Binding-site contacts:
Ligand atom O7 contacts residue ASN192 of chain 1.E at 3.5 Å (h-bond).
Ligand atom O6 contacts residue GLN281 of chain 1.E at 3.8 Å.
Ligand atom C6 contacts residue GLU282 of chain 1.E at 3.8 Å.
Ligand atom C6 contacts residue PHE195 of chain 1.E at 4.2 Å (hydrophobic).
Ligand atom C2 contacts residue THR194 of chain 1.E at 4.3 Å.
Ligand atom C7 contacts residue ASN192 of chain 1.E at 3.4 Å.
Ligand atom C1 contacts residue THR194 of chain 1.E at 3.2 Å.
Ligand atom C6 contacts residue GLN281 of chain 1.E at 4.1 Å.
Ligand atom O5 contacts residue ASN192 of chain 1.E at 2.4 Å (h-bond).
Ligand atom C6 contacts residue THR194 of chain 1.E at 4.4 Å.
Ligand atom C2 contacts residue ASN192 of chain 1.E at 2.5 Å.
Ligand atom C5 contacts residue ASN192 of chain 1.E at 3.7 Å.
Ligand atom O5 contacts residue GLN281 of chain 1.E at 3.8 Å.
Ligand atom O5 contacts residue THR194 of chain 1.E at 3.5 Å (h-bond).
Ligand atom O6 contacts residue GLU282 of chain 1.E at 3.0 Å (salt-bridge).
Ligand atom C4 contacts residue ASN192 of chain 1.E at 4.3 Å.
Ligand atom C8 contacts residue ASN192 of chain 1.E at 4.4 Å.
Ligand atom C3 contacts residue ASN192 of chain 1.E at 3.9 Å.
Ligand atom C5 contacts residue THR194 of chain 1.E at 3.5 Å.
Ligand atom N2 contacts residue ASN192 of chain 1.E at 3.0 Å (h-bond).
Ligand atom C1 contacts residue ASN192 of chain 1.E at 1.4 Å.
Ligand atom C1 contacts residue GLN281 of chain 1.E at 4.5 Å.

The protein below binds the small molecule below.
Small molecule (SMILES): CC(=O)N[C@@H]1[C@@H](O)[C@H](O)[C@@H](CO)O[C@H]1O

Sequence of chain 1.E:
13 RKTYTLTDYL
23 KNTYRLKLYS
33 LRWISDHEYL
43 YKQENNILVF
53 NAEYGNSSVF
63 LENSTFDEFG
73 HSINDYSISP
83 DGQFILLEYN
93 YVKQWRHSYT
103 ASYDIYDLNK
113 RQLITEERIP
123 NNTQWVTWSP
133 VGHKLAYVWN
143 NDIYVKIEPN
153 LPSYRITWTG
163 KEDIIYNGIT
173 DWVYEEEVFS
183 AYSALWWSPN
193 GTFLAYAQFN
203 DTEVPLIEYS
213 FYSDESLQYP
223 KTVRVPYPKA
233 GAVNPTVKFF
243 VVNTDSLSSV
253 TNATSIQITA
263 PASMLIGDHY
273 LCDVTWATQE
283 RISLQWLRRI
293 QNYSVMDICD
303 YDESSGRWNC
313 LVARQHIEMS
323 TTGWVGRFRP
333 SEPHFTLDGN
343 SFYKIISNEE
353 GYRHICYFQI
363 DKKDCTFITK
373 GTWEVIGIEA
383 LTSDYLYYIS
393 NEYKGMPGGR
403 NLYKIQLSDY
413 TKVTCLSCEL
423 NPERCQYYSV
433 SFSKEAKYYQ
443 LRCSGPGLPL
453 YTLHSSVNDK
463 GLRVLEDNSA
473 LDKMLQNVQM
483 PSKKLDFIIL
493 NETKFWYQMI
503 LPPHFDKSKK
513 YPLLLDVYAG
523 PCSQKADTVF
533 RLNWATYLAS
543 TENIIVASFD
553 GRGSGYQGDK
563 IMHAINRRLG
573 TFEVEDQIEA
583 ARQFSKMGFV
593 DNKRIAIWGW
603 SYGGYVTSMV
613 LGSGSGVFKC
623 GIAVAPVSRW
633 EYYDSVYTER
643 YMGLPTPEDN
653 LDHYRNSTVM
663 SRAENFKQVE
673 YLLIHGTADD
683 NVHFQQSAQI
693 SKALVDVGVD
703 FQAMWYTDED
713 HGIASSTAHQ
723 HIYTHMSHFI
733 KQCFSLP